Sequence of chain 3.C:
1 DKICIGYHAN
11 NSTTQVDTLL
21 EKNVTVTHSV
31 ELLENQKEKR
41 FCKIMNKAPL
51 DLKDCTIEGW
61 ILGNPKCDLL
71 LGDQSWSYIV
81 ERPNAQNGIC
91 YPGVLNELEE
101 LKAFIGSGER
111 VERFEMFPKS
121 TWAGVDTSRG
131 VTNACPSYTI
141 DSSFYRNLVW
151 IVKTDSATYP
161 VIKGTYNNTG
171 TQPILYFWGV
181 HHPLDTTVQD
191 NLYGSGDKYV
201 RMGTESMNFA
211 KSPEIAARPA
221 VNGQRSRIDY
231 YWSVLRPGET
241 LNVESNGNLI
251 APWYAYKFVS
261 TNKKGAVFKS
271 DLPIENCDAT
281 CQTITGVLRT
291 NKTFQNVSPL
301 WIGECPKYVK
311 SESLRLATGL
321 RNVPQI

This protein binds this small molecule.
Small molecule (SMILES): CC(=O)N[C@H]1[C@H](O[C@H]2[C@@H](O)[C@@H](CO)OC[C@@H]2O)O[C@H](CO)[C@@H](O)[C@@H]1O[C@@H]1O[C@H](CO)[C@H](O)[C@H](O[C@]2(C(=O)O)C[C@H](O)[C@@H](NC(C)=O)[C@H]([C@H](O)[C@H](O)CO)O2)[C@H]1O

Binding-site contacts:
Ligand atom O1B contacts residue ASN133 of chain 3.C at 3.5 Å (h-bond).
Ligand atom O10 contacts residue VAL152 of chain 3.C at 4.0 Å.
Ligand atom O10 contacts residue VAL131 of chain 3.C at 3.8 Å.
Ligand atom C11 contacts residue LEU192 of chain 3.C at 3.6 Å (hydrophobic).
Ligand atom O8 contacts residue GLN224 of chain 3.C at 2.8 Å (h-bond).
Ligand atom O4 contacts residue ASN133 of chain 3.C at 3.3 Å (h-bond).
Ligand atom O1A contacts residue THR132 of chain 3.C at 3.2 Å.
Ligand atom C5 contacts residue VAL131 of chain 3.C at 3.9 Å (hydrophobic).
Ligand atom O1B contacts residue GLN224 of chain 3.C at 3.0 Å (h-bond).
Ligand atom O9 contacts residue TYR91 of chain 3.C at 3.4 Å (h-bond).
Ligand atom C1 contacts residue THR132 of chain 3.C at 3.4 Å.
Ligand atom C9 contacts residue TYR91 of chain 3.C at 3.3 Å (hydrophobic).
Ligand atom N5 contacts residue VAL131 of chain 3.C at 3.0 Å (h-bond).
Ligand atom C6 contacts residue ASN133 of chain 3.C at 4.0 Å.
Ligand atom C10 contacts residue VAL131 of chain 3.C at 3.8 Å (hydrophobic).
Ligand atom O7 contacts residue LEU192 of chain 3.C at 3.5 Å.
Ligand atom C4 contacts residue VAL131 of chain 3.C at 3.6 Å (hydrophobic).
Ligand atom O8 contacts residue TYR91 of chain 3.C at 3.4 Å (h-bond).
Ligand atom O9 contacts residue SER226 of chain 3.C at 2.9 Å (h-bond).
Ligand atom O6 contacts residue GLY223 of chain 3.C at 2.6 Å (h-bond).
Ligand atom O1B contacts residue THR132 of chain 3.C at 2.8 Å (h-bond).
Ligand atom C5 contacts residue GLN224 of chain 3.C at 3.7 Å.
Ligand atom C4 contacts residue ASN133 of chain 3.C at 3.1 Å.
Ligand atom C4 contacts residue GLN224 of chain 3.C at 4.0 Å.
Ligand atom C5 contacts residue GLY223 of chain 3.C at 3.8 Å.
Ligand atom O1A contacts residue ASN133 of chain 3.C at 2.8 Å (h-bond).
Ligand atom C9 contacts residue HIS181 of chain 3.C at 3.6 Å.
Ligand atom C7 contacts residue TRP150 of chain 3.C at 3.7 Å (hydrophobic).
Ligand atom C6 contacts residue GLY223 of chain 3.C at 3.3 Å.
Ligand atom C10 contacts residue ARG129 of chain 3.C at 3.9 Å.
Ligand atom C6 contacts residue GLN224 of chain 3.C at 3.9 Å.
Ligand atom O10 contacts residue TRP150 of chain 3.C at 3.8 Å.
Ligand atom C5 contacts residue ASN133 of chain 3.C at 4.0 Å.
Ligand atom C1 contacts residue ASN133 of chain 3.C at 3.3 Å.
Ligand atom C8 contacts residue TYR91 of chain 3.C at 4.0 Å (hydrophobic).
Ligand atom O10 contacts residue ARG129 of chain 3.C at 3.2 Å (salt-bridge).
Ligand atom O9 contacts residue VAL188 of chain 3.C at 3.8 Å.
Ligand atom C9 contacts residue TRP150 of chain 3.C at 3.8 Å (hydrophobic).
Ligand atom O8 contacts residue TRP150 of chain 3.C at 4.0 Å.
Ligand atom O9 contacts residue HIS181 of chain 3.C at 4.0 Å.